This protein binds this small molecule.
Small molecule (SMILES): C[C@H]1C(=O)N(C)C=Cc2cc(OCCCCCOc3ccc4c(c3)C=CN(C)C(=O)[C@@H]4C)ccc21

Sequence of chain 1.A:
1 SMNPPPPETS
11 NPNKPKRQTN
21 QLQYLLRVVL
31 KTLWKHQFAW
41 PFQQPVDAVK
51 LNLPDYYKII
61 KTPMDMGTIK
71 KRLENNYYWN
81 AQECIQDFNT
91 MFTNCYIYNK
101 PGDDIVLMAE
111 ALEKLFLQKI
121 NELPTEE

Binding-site contacts:
Ligand atom C16 contacts residue ILE105 of chain 1.A at 4.1 Å (hydrophobic).
Ligand atom C09 contacts residue TRP40 of chain 1.A at 4.0 Å (hydrophobic).
Ligand atom C12 contacts residue TRP40 of chain 1.A at 3.7 Å (hydrophobic).
Ligand atom C04 contacts residue ASP104 of chain 1.A at 4.2 Å.
Ligand atom N22 contacts residue PRO41 of chain 1.A at 3.9 Å.
Ligand atom C16 contacts residue ASN99 of chain 1.A at 3.8 Å.
Ligand atom C27 contacts residue ILE105 of chain 1.A at 3.7 Å (hydrophobic).
Ligand atom C18 contacts residue LEU53 of chain 1.A at 4.0 Å (hydrophobic).
Ligand atom C23 contacts residue PHE42 of chain 1.A at 3.5 Å (hydrophobic).
Ligand atom C14 contacts residue ILE105 of chain 1.A at 4.0 Å (hydrophobic).
Ligand atom C23 contacts residue VAL46 of chain 1.A at 4.0 Å (hydrophobic).
Ligand atom C15 contacts residue ILE105 of chain 1.A at 4.0 Å (hydrophobic).
Ligand atom O07 contacts residue ASP104 of chain 1.A at 3.7 Å.
Ligand atom C10 contacts residue ASP104 of chain 1.A at 4.1 Å.
Ligand atom C19 contacts residue LEU53 of chain 1.A at 3.7 Å (hydrophobic).
Ligand atom C20 contacts residue ASN99 of chain 1.A at 4.2 Å.
Ligand atom C26 contacts residue LEU51 of chain 1.A at 4.0 Å (hydrophobic).
Ligand atom C09 contacts residue ASP104 of chain 1.A at 4.2 Å.
Ligand atom C24 contacts residue VAL46 of chain 1.A at 3.9 Å (hydrophobic).
Ligand atom C25 contacts residue PRO41 of chain 1.A at 3.8 Å (hydrophobic).
Ligand atom C24 contacts residue PRO41 of chain 1.A at 3.3 Å (hydrophobic).
Ligand atom C11 contacts residue TRP40 of chain 1.A at 4.2 Å (hydrophobic).
Ligand atom C09 contacts residue MET108 of chain 1.A at 3.4 Å (hydrophobic).
Ligand atom C20 contacts residue ILE105 of chain 1.A at 4.2 Å (hydrophobic).
Ligand atom C20 contacts residue VAL46 of chain 1.A at 4.0 Å (hydrophobic).
Ligand atom C26 contacts residue ILE105 of chain 1.A at 3.9 Å (hydrophobic).
Ligand atom C19 contacts residue TYR56 of chain 1.A at 3.9 Å (hydrophobic).
Ligand atom O21 contacts residue CYS95 of chain 1.A at 3.8 Å.
Ligand atom C19 contacts residue TYR98 of chain 1.A at 3.4 Å (hydrophobic).
Ligand atom C25 contacts residue LEU51 of chain 1.A at 3.5 Å (hydrophobic).
Ligand atom N22 contacts residue VAL46 of chain 1.A at 3.7 Å.
Ligand atom C05 contacts residue ASP104 of chain 1.A at 3.3 Å.
Ligand atom C23 contacts residue PRO41 of chain 1.A at 3.5 Å (hydrophobic).
Ligand atom O21 contacts residue ASN99 of chain 1.A at 3.3 Å (h-bond).
Ligand atom C08 contacts residue TRP40 of chain 1.A at 3.8 Å (hydrophobic).
Ligand atom C08 contacts residue MET108 of chain 1.A at 3.8 Å (hydrophobic).
Ligand atom N22 contacts residue ILE105 of chain 1.A at 4.2 Å.
Ligand atom C06 contacts residue ASP104 of chain 1.A at 4.2 Å.
Ligand atom C17 contacts residue ILE105 of chain 1.A at 4.1 Å (hydrophobic).
Ligand atom C19 contacts residue ASN99 of chain 1.A at 3.8 Å.